Sequence of chain 1.B:
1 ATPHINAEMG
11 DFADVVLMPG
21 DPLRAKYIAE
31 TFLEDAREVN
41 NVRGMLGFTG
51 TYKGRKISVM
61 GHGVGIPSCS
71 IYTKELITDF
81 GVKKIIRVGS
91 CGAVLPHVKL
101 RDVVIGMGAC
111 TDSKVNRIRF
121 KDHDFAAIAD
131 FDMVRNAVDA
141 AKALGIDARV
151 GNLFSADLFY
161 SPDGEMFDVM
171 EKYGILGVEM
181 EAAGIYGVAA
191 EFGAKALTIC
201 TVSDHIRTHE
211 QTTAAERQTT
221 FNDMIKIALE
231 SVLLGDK

Sequence of chain 2.C:
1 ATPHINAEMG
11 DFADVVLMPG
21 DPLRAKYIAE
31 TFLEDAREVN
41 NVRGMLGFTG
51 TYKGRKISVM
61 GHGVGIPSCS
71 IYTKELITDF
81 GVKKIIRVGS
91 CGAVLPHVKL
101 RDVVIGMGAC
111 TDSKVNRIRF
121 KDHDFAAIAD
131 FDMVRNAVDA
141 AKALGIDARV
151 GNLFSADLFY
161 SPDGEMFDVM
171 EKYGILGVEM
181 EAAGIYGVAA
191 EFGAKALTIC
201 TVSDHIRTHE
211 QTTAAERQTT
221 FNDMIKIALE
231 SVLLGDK

Binding-site contacts:
Ligand atom O3' contacts residue ARG43 of chain 2.C at 3.1 Å (salt-bridge).
Ligand atom N3 contacts residue MET180 of chain 1.B at 3.7 Å.
Ligand atom O5' contacts residue SER90 of chain 1.B at 2.6 Å (h-bond).
Ligand atom C2 contacts residue VAL178 of chain 1.B at 3.5 Å (hydrophobic).
Ligand atom N9 contacts residue GLY92 of chain 1.B at 4.0 Å.
Ligand atom O4' contacts residue CYS91 of chain 1.B at 3.8 Å.
Ligand atom C5' contacts residue SER90 of chain 1.B at 3.3 Å.
Ligand atom O3' contacts residue PO41 of chain 1.F at 3.4 Å (h-bond).
Ligand atom N3 contacts residue GLU179 of chain 1.B at 3.5 Å.
Ligand atom C1' contacts residue CYS91 of chain 1.B at 3.9 Å (hydrophobic).
Ligand atom C8 contacts residue PHE159 of chain 1.B at 3.8 Å (hydrophobic).
Ligand atom C2 contacts residue MET180 of chain 1.B at 3.6 Å (hydrophobic).
Ligand atom C1' contacts residue VAL178 of chain 1.B at 3.7 Å (hydrophobic).
Ligand atom N9 contacts residue VAL178 of chain 1.B at 3.6 Å (h-bond).
Ligand atom O2' contacts residue PO41 of chain 1.F at 3.1 Å (h-bond).
Ligand atom N1 contacts residue VAL178 of chain 1.B at 3.5 Å.
Ligand atom C5' contacts residue SER203 of chain 1.B at 4.0 Å.
Ligand atom C3' contacts residue PHE159 of chain 1.B at 4.0 Å (hydrophobic).
Ligand atom C4' contacts residue PO41 of chain 1.F at 4.0 Å.
Ligand atom C4' contacts residue SER90 of chain 1.B at 3.0 Å.
Ligand atom N1 contacts residue PHE159 of chain 1.B at 4.1 Å.
Ligand atom C4 contacts residue VAL178 of chain 1.B at 3.5 Å (hydrophobic).
Ligand atom C5 contacts residue PHE159 of chain 1.B at 3.5 Å (hydrophobic).
Ligand atom O5' contacts residue SER203 of chain 1.B at 3.4 Å (h-bond).
Ligand atom C1' contacts residue SER90 of chain 1.B at 3.4 Å.
Ligand atom O4' contacts residue SER90 of chain 1.B at 3.2 Å (h-bond).
Ligand atom N3 contacts residue VAL178 of chain 1.B at 3.4 Å (h-bond).
Ligand atom C6' contacts residue SER203 of chain 1.B at 3.8 Å.
Ligand atom N3 contacts residue PHE159 of chain 1.B at 4.0 Å.
Ligand atom O2' contacts residue SER90 of chain 1.B at 3.1 Å (h-bond).
Ligand atom C7 contacts residue PHE159 of chain 1.B at 3.6 Å (hydrophobic).
Ligand atom C4 contacts residue PHE159 of chain 1.B at 3.6 Å (hydrophobic).
Ligand atom O2' contacts residue GLU179 of chain 1.B at 3.8 Å.
Ligand atom C2' contacts residue SER90 of chain 1.B at 3.8 Å.
Ligand atom C8 contacts residue GLY92 of chain 1.B at 4.0 Å.
Ligand atom O2' contacts residue ARG87 of chain 1.B at 3.9 Å.
Ligand atom N7 contacts residue PHE159 of chain 1.B at 3.7 Å.
Ligand atom C2 contacts residue GLU179 of chain 1.B at 3.7 Å.
Ligand atom C6 contacts residue PHE159 of chain 1.B at 4.0 Å (hydrophobic).
Ligand atom N9 contacts residue PHE159 of chain 1.B at 3.8 Å.

A small-molecule ligand and the protein it binds are described below.
Small molecule (SMILES): Cc1ncnc2c1ncn2[C@@H]1O[C@H]([C@@H](C)O)[C@@H](O)[C@H]1O